This small molecule binds to this protein.
Small molecule (SMILES): COc1ccc2c(c1)NC(=O)CN2c1nc(N2CCOCC2)nc2c1CCC2

Sequence of chain 1.C:
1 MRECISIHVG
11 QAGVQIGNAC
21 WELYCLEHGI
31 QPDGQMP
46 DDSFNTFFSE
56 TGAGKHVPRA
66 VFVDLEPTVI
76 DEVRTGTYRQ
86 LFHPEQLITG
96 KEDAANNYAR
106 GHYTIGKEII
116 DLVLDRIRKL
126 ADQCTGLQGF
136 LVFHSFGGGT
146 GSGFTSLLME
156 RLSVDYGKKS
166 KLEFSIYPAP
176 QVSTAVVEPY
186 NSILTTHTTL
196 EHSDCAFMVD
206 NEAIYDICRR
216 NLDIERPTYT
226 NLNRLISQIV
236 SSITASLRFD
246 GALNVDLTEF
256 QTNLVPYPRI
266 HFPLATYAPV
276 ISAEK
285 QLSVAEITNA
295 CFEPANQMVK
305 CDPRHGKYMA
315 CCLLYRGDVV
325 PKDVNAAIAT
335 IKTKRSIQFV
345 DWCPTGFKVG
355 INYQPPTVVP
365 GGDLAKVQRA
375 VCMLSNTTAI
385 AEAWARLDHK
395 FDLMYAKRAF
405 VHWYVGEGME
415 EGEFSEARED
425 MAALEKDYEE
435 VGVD

Sequence of chain 1.D:
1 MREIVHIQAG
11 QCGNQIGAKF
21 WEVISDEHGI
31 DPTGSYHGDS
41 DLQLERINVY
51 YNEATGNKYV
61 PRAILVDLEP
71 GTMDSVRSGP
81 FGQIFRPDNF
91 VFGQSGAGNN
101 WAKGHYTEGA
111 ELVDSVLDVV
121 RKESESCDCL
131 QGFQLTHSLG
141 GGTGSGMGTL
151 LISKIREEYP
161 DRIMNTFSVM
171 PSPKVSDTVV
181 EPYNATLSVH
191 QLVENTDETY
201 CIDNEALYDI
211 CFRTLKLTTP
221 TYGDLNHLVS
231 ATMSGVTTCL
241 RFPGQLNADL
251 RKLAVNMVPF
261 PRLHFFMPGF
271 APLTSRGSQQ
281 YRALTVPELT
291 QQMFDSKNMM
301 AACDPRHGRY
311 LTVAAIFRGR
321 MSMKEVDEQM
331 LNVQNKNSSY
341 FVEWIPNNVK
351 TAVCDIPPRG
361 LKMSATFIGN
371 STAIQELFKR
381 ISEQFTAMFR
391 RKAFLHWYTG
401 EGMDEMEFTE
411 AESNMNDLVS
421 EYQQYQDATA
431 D

Binding-site contacts:
Ligand atom N14 contacts residue CYS239 of chain 1.D at 3.7 Å.
Ligand atom O24 contacts residue VAL181 of chain 1.C at 3.3 Å.
Ligand atom C25 contacts residue VAL313 of chain 1.D at 3.5 Å (hydrophobic).
Ligand atom O11 contacts residue LEU240 of chain 1.D at 3.1 Å.
Ligand atom C13 contacts residue VAL236 of chain 1.D at 2.9 Å (hydrophobic).
Ligand atom C02 contacts residue LEU246 of chain 1.D at 3.8 Å (hydrophobic).
Ligand atom N06 contacts residue LEU253 of chain 1.D at 3.4 Å.
Ligand atom C05 contacts residue LEU253 of chain 1.D at 3.8 Å (hydrophobic).
Ligand atom C10 contacts residue LEU253 of chain 1.D at 3.5 Å (hydrophobic).
Ligand atom O11 contacts residue LEU250 of chain 1.D at 3.6 Å.
Ligand atom C26 contacts residue ASN256 of chain 1.D at 3.2 Å.
Ligand atom C12 contacts residue VAL236 of chain 1.D at 3.0 Å (hydrophobic).
Ligand atom C18 contacts residue ALA352 of chain 1.D at 3.8 Å (hydrophobic).
Ligand atom C26 contacts residue LYS350 of chain 1.D at 3.5 Å.
Ligand atom O24 contacts residue ASN256 of chain 1.D at 3.6 Å.
Ligand atom C12 contacts residue TYR200 of chain 1.D at 3.6 Å (hydrophobic).
Ligand atom N28 contacts residue ASN256 of chain 1.D at 3.7 Å.
Ligand atom C12 contacts residue LEU240 of chain 1.D at 3.8 Å (hydrophobic).
Ligand atom C27 contacts residue ASN256 of chain 1.D at 3.8 Å.
Ligand atom N06 contacts residue ALA248 of chain 1.D at 3.7 Å.
Ligand atom C10 contacts residue LEU250 of chain 1.D at 3.8 Å (hydrophobic).
Ligand atom C07 contacts residue LEU253 of chain 1.D at 3.7 Å (hydrophobic).
Ligand atom C09 contacts residue ALA248 of chain 1.D at 3.7 Å (hydrophobic).
Ligand atom N28 contacts residue THR179 of chain 1.C at 3.1 Å (h-bond).
Ligand atom C23 contacts residue LYS350 of chain 1.D at 3.3 Å.
Ligand atom C07 contacts residue ALA248 of chain 1.D at 3.9 Å (hydrophobic).
Ligand atom C25 contacts residue ASN348 of chain 1.D at 3.4 Å.
Ligand atom C25 contacts residue VAL181 of chain 1.C at 3.6 Å (hydrophobic).
Ligand atom C25 contacts residue LYS350 of chain 1.D at 3.6 Å.
Ligand atom C09 contacts residue ASP249 of chain 1.D at 3.4 Å.
Ligand atom C21 contacts residue ALA314 of chain 1.D at 3.6 Å (hydrophobic).
Ligand atom C17 contacts residue ALA314 of chain 1.D at 3.6 Å (hydrophobic).
Ligand atom O24 contacts residue LYS350 of chain 1.D at 3.1 Å.
Ligand atom C09 contacts residue LEU240 of chain 1.D at 3.8 Å (hydrophobic).
Ligand atom C18 contacts residue ALA315 of chain 1.D at 3.7 Å (hydrophobic).
Ligand atom O01 contacts residue LYS252 of chain 1.D at 3.6 Å.
Ligand atom C22 contacts residue MET257 of chain 1.D at 3.6 Å (hydrophobic).
Ligand atom C10 contacts residue LEU240 of chain 1.D at 3.7 Å (hydrophobic).
Ligand atom C10 contacts residue ASP249 of chain 1.D at 3.5 Å.
Ligand atom C23 contacts residue ASN256 of chain 1.D at 3.4 Å.